Sequence of chain 2.A:
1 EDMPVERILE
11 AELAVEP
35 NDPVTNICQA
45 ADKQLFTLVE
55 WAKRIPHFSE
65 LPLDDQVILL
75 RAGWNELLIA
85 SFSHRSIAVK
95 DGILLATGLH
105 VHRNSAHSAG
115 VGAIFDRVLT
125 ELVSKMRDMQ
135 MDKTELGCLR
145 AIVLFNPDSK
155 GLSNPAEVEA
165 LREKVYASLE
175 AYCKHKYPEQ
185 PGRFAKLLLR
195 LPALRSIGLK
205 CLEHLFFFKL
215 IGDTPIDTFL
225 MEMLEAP

The small molecule below binds the protein below.
Small molecule (SMILES): CC(=C/CC/C(C)=C/C(=O)O)/C=C1\CC[C@@H](C)c2ccccc21

Binding-site contacts:
Ligand atom O1 contacts residue PHE86 of chain 2.A at 3.5 Å.
Ligand atom C1 contacts residue ILE41 of chain 2.A at 4.0 Å (hydrophobic).
Ligand atom C18 contacts residue CYS205 of chain 2.A at 4.0 Å (hydrophobic).
Ligand atom C20 contacts residue ALA44 of chain 2.A at 3.5 Å (hydrophobic).
Ligand atom C14 contacts residue GLN48 of chain 2.A at 3.9 Å.
Ligand atom C4' contacts residue PHE119 of chain 2.A at 3.5 Å (hydrophobic).
Ligand atom C11 contacts residue PHE86 of chain 2.A at 3.9 Å (hydrophobic).
Ligand atom C6 contacts residue ILE41 of chain 2.A at 3.7 Å (hydrophobic).
Ligand atom C12 contacts residue ALA45 of chain 2.A at 3.8 Å (hydrophobic).
Ligand atom C1' contacts residue PHE86 of chain 2.A at 3.4 Å (hydrophobic).
Ligand atom C2' contacts residue PHE86 of chain 2.A at 3.6 Å (hydrophobic).
Ligand atom C12 contacts residue LEU82 of chain 2.A at 3.9 Å (hydrophobic).
Ligand atom O1 contacts residue ARG89 of chain 2.A at 2.8 Å (salt-bridge).
Ligand atom C7 contacts residue CYS205 of chain 2.A at 4.0 Å (hydrophobic).
Ligand atom O1 contacts residue GLN48 of chain 2.A at 3.5 Å.
Ligand atom C20 contacts residue ILE41 of chain 2.A at 3.3 Å (hydrophobic).
Ligand atom C15 contacts residue PHE86 of chain 2.A at 4.0 Å (hydrophobic).
Ligand atom C14 contacts residue PHE86 of chain 2.A at 3.6 Å (hydrophobic).
Ligand atom O2 contacts residue ARG89 of chain 2.A at 4.0 Å.
Ligand atom C13 contacts residue PHE86 of chain 2.A at 3.6 Å (hydrophobic).
Ligand atom C15 contacts residue ALA100 of chain 2.A at 3.8 Å (hydrophobic).
Ligand atom C7 contacts residue ILE41 of chain 2.A at 3.8 Å (hydrophobic).
Ligand atom O2 contacts residue ALA100 of chain 2.A at 3.2 Å (h-bond).
Ligand atom C11 contacts residue ALA45 of chain 2.A at 3.7 Å (hydrophobic).
Ligand atom O2 contacts residue LEU99 of chain 2.A at 3.8 Å.
Ligand atom C1' contacts residue ILE41 of chain 2.A at 4.0 Å (hydrophobic).
Ligand atom C3 contacts residue VAL115 of chain 2.A at 4.0 Å (hydrophobic).
Ligand atom C19 contacts residue TRP78 of chain 2.A at 3.7 Å (hydrophobic).
Ligand atom C19 contacts residue ASN79 of chain 2.A at 3.8 Å.
Ligand atom C15 contacts residue ARG89 of chain 2.A at 3.7 Å.
Ligand atom C2' contacts residue CYS205 of chain 2.A at 4.0 Å (hydrophobic).
Ligand atom C2 contacts residue PHE212 of chain 2.A at 3.5 Å (hydrophobic).
Ligand atom C10 contacts residue ALA45 of chain 2.A at 4.0 Å (hydrophobic).
Ligand atom C3 contacts residue PHE212 of chain 2.A at 4.0 Å (hydrophobic).
Ligand atom C20 contacts residue ALA45 of chain 2.A at 3.9 Å (hydrophobic).
Ligand atom C11 contacts residue ILE41 of chain 2.A at 3.9 Å (hydrophobic).
Ligand atom O2 contacts residue ALA44 of chain 2.A at 3.0 Å.
Ligand atom C15 contacts residue GLN48 of chain 2.A at 3.6 Å.
Ligand atom C12 contacts residue PHE86 of chain 2.A at 3.8 Å (hydrophobic).
Ligand atom O1 contacts residue ALA100 of chain 2.A at 3.6 Å.